Binding-site contacts:
Ligand atom C7 contacts residue ASN144 of chain 1.A at 3.1 Å.
Ligand atom C2 contacts residue GLN121 of chain 1.A at 4.1 Å.
Ligand atom O3 contacts residue ASN180 of chain 1.A at 2.7 Å (h-bond).
Ligand atom C3 contacts residue CYS179 of chain 1.A at 4.3 Å (hydrophobic).
Ligand atom O4 contacts residue VAL178 of chain 1.A at 4.0 Å.
Ligand atom C6 contacts residue LEU123 of chain 1.A at 4.2 Å (hydrophobic).
Ligand atom C2 contacts residue ASN144 of chain 1.A at 2.4 Å.
Ligand atom O3 contacts residue VAL178 of chain 1.A at 3.7 Å.
Ligand atom C3 contacts residue ASN180 of chain 1.A at 3.8 Å.
Ligand atom C5 contacts residue VAL178 of chain 1.A at 4.4 Å (hydrophobic).
Ligand atom C6 contacts residue TRP12 of chain 1.A at 3.7 Å (hydrophobic).
Ligand atom O2 contacts residue GLN121 of chain 1.A at 3.6 Å (h-bond).
Ligand atom O3 contacts residue GLN121 of chain 1.A at 2.6 Å (h-bond).
Ligand atom C5 contacts residue ASN144 of chain 1.A at 3.7 Å.
Ligand atom O4 contacts residue ASN180 of chain 1.A at 3.1 Å (h-bond).
Ligand atom C4 contacts residue ASN180 of chain 1.A at 3.8 Å.
Ligand atom C6 contacts residue LEU123 of chain 1.A at 4.4 Å (hydrophobic).
Ligand atom O3 contacts residue CYS179 of chain 1.A at 3.3 Å.
Ligand atom C3 contacts residue ASN144 of chain 1.A at 3.8 Å.
Ligand atom C4 contacts residue GLY181 of chain 1.A at 4.0 Å.
Ligand atom C3 contacts residue VAL178 of chain 1.A at 3.8 Å (hydrophobic).
Ligand atom O4 contacts residue GLY181 of chain 1.A at 2.7 Å (h-bond).
Ligand atom C3 contacts residue CYS122 of chain 1.A at 4.1 Å (hydrophobic).
Ligand atom O4 contacts residue CYS179 of chain 1.A at 3.9 Å.
Ligand atom O5 contacts residue LEU123 of chain 1.A at 3.9 Å.
Ligand atom C4 contacts residue VAL178 of chain 1.A at 3.5 Å (hydrophobic).
Ligand atom C4 contacts residue CYS179 of chain 1.A at 4.2 Å (hydrophobic).
Ligand atom O5 contacts residue ASN144 of chain 1.A at 2.4 Å (h-bond).
Ligand atom C1 contacts residue ASN144 of chain 1.A at 1.4 Å.
Ligand atom C7 contacts residue GLN121 of chain 1.A at 4.4 Å.
Ligand atom O3 contacts residue CYS122 of chain 1.A at 3.8 Å.
Ligand atom O7 contacts residue ASN144 of chain 1.A at 3.0 Å (h-bond).
Ligand atom C3 contacts residue GLN121 of chain 1.A at 3.4 Å.
Ligand atom C5 contacts residue LEU123 of chain 1.A at 4.2 Å (hydrophobic).
Ligand atom O7 contacts residue GLN121 of chain 1.A at 3.2 Å (h-bond).
Ligand atom N2 contacts residue ASN144 of chain 1.A at 2.8 Å (h-bond).
Ligand atom C4 contacts residue ASN144 of chain 1.A at 4.2 Å.
Ligand atom C8 contacts residue ASN144 of chain 1.A at 4.4 Å.
Ligand atom C6 contacts residue VAL178 of chain 1.A at 3.7 Å (hydrophobic).
Ligand atom C1 contacts residue ARG5 of chain 1.A at 4.4 Å.

Sequence of chain 1.A:
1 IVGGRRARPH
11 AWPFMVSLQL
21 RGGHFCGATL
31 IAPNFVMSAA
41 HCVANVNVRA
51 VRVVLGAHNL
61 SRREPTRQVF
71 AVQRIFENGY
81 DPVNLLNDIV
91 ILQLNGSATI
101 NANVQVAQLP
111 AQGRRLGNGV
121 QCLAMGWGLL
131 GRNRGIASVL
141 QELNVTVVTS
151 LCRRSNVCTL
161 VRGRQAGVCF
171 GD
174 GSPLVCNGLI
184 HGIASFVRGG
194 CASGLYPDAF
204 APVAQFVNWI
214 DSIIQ

The protein below binds the small molecule below.
Small molecule (SMILES): CC(=O)N[C@H]1[C@H](O[C@H]2[C@H](O)[C@@H](NC(C)=O)CO[C@@H]2CO[C@@H]2O[C@@H](C)[C@@H](O)[C@@H](O)[C@@H]2O)O[C@H](CO)[C@@H](O)[C@@H]1O